Sequence of chain 1.H:
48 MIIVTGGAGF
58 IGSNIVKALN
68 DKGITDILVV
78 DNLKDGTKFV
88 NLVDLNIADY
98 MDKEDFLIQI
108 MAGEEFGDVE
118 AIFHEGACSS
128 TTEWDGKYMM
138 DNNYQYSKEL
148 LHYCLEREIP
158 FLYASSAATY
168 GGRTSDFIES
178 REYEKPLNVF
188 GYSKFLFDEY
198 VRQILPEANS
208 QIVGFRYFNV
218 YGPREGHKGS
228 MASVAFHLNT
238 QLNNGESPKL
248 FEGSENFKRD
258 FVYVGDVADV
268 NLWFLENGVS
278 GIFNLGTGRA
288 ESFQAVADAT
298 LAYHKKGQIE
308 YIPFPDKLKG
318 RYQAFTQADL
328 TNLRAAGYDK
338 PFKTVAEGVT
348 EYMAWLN

Binding-site contacts:
Ligand atom C1 contacts residue ADP1 of chain 1.PA at 1.4 Å.
Ligand atom C4 contacts residue SER126 of chain 1.H at 3.8 Å.
Ligand atom O3 contacts residue SER126 of chain 1.H at 3.0 Å (h-bond).
Ligand atom C6 contacts residue ADP1 of chain 1.PA at 4.1 Å.
Ligand atom C3 contacts residue MET228 of chain 1.H at 4.2 Å (hydrophobic).
Ligand atom O4 contacts residue NAP1 of chain 1.OA at 3.6 Å.
Ligand atom O6 contacts residue SER163 of chain 1.H at 3.3 Å (h-bond).
Ligand atom C4 contacts residue ADP1 of chain 1.PA at 4.2 Å.
Ligand atom O3 contacts residue NAP1 of chain 1.OA at 4.3 Å.
Ligand atom O4 contacts residue PHE187 of chain 1.H at 3.5 Å.
Ligand atom C3 contacts residue SER126 of chain 1.H at 3.1 Å.
Ligand atom C4 contacts residue NAP1 of chain 1.OA at 3.6 Å.
Ligand atom C6 contacts residue SER163 of chain 1.H at 3.1 Å.
Ligand atom O2 contacts residue NAP1 of chain 1.OA at 3.2 Å (h-bond).
Ligand atom C3 contacts residue LYS225 of chain 1.H at 3.9 Å.
Ligand atom O6 contacts residue NAP1 of chain 1.OA at 3.5 Å.
Ligand atom C2 contacts residue ADP1 of chain 1.PA at 2.4 Å.
Ligand atom C3 contacts residue THR128 of chain 1.H at 4.4 Å.
Ligand atom C6 contacts residue NAP1 of chain 1.OA at 3.0 Å.
Ligand atom O5 contacts residue ADP1 of chain 1.PA at 2.4 Å (h-bond).
Ligand atom O3 contacts residue MET228 of chain 1.H at 4.0 Å.
Ligand atom O3 contacts residue LYS225 of chain 1.H at 2.8 Å (salt-bridge).
Ligand atom C6 contacts residue PHE187 of chain 1.H at 3.9 Å (hydrophobic).
Ligand atom O2 contacts residue ADP1 of chain 1.PA at 2.8 Å (h-bond).
Ligand atom O2 contacts residue MET228 of chain 1.H at 3.6 Å (h-bond).
Ligand atom C2 contacts residue MET228 of chain 1.H at 3.8 Å (hydrophobic).
Ligand atom O6 contacts residue ADP1 of chain 1.PA at 3.3 Å (h-bond).
Ligand atom O2 contacts residue LYS225 of chain 1.H at 3.6 Å.
Ligand atom C5 contacts residue NAP1 of chain 1.OA at 3.8 Å.
Ligand atom C3 contacts residue ADP1 of chain 1.PA at 3.8 Å.
Ligand atom O6 contacts residue ALA165 of chain 1.H at 4.3 Å.
Ligand atom O5 contacts residue NAP1 of chain 1.OA at 4.2 Å.
Ligand atom O5 contacts residue THR128 of chain 1.H at 4.2 Å.
Ligand atom O4 contacts residue SER126 of chain 1.H at 3.2 Å (h-bond).
Ligand atom C1 contacts residue THR128 of chain 1.H at 4.0 Å.
Ligand atom C5 contacts residue THR128 of chain 1.H at 3.8 Å.
Ligand atom O6 contacts residue PHE215 of chain 1.H at 4.1 Å.
Ligand atom C5 contacts residue ADP1 of chain 1.PA at 3.7 Å.
Ligand atom C5 contacts residue PHE187 of chain 1.H at 4.2 Å (hydrophobic).
Ligand atom C2 contacts residue LYS225 of chain 1.H at 4.2 Å.

The small molecule below binds the protein below.
Small molecule (SMILES): OC[C@H]1O[C@@H](O)[C@@H](O)[C@@H](O)[C@@H]1O